Sequence of chain 1.B:
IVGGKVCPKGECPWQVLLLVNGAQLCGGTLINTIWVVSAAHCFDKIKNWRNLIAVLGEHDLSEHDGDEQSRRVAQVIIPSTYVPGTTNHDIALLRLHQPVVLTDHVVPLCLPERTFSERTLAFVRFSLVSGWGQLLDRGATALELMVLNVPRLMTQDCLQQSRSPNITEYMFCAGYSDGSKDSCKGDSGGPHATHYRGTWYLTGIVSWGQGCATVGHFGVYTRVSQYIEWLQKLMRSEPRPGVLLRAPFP

A protein and the small-molecule ligand that binds it are described below.
Small molecule (SMILES): CS(=O)(=O)N(CC(N)=O)c1cccc(CC(=O)Nc2ccc3nc(N)[nH]c3c2)c1

Binding-site contacts:
Ligand atom O14 contacts residue GLY85 of chain 1.B at 3.0 Å (h-bond).
Ligand atom O13 contacts residue GLY85 of chain 1.B at 2.9 Å (h-bond).
Ligand atom C28 contacts residue HIS41 of chain 1.B at 3.5 Å.
Ligand atom C12 contacts residue GLY213 of chain 1.B at 3.5 Å.
Ligand atom N20 contacts residue GLY215 of chain 1.B at 3.7 Å.
Ligand atom O19 contacts residue HIS41 of chain 1.B at 3.2 Å (h-bond).
Ligand atom N3 contacts residue GLY213 of chain 1.B at 3.3 Å.
Ligand atom C22 contacts residue VAL210 of chain 1.B at 3.6 Å (hydrophobic).
Ligand atom C6 contacts residue TRP212 of chain 1.B at 3.6 Å (hydrophobic).
Ligand atom C8 contacts residue TRP212 of chain 1.B at 3.8 Å (hydrophobic).
Ligand atom C4 contacts residue GLY215 of chain 1.B at 3.5 Å.
Ligand atom N3 contacts residue GLY215 of chain 1.B at 2.6 Å (h-bond).
Ligand atom N5 contacts residue CYS188 of chain 1.B at 3.7 Å.
Ligand atom C10 contacts residue SO41 of chain 1.I at 3.8 Å.
Ligand atom C28 contacts residue SER211 of chain 1.B at 3.7 Å.
Ligand atom N5 contacts residue SER187 of chain 1.B at 3.0 Å (h-bond).
Ligand atom C23 contacts residue SO41 of chain 1.I at 3.1 Å.
Ligand atom C29 contacts residue SER211 of chain 1.B at 3.3 Å.
Ligand atom C8 contacts residue SER187 of chain 1.B at 3.8 Å.
Ligand atom C29 contacts residue HIS41 of chain 1.B at 3.6 Å.
Ligand atom C4 contacts residue ASP186 of chain 1.B at 3.4 Å.
Ligand atom C26 contacts residue SER192 of chain 1.B at 3.4 Å.
Ligand atom N25 contacts residue ASP44 of chain 1.B at 2.9 Å (salt-bridge).
Ligand atom C6 contacts residue GLY213 of chain 1.B at 3.4 Å.
Ligand atom C26 contacts residue SER211 of chain 1.B at 3.7 Å.
Ligand atom C4 contacts residue SER187 of chain 1.B at 3.1 Å.
Ligand atom O19 contacts residue ASP44 of chain 1.B at 3.2 Å (salt-bridge).
Ligand atom C29 contacts residue TRP212 of chain 1.B at 3.7 Å (hydrophobic).
Ligand atom C22 contacts residue CYS188 of chain 1.B at 3.7 Å (hydrophobic).
Ligand atom C26 contacts residue CYS188 of chain 1.B at 3.8 Å (hydrophobic).
Ligand atom S1 contacts residue GLY85 of chain 1.B at 3.4 Å (h-bond).
Ligand atom C11 contacts residue ASP44 of chain 1.B at 3.4 Å.
Ligand atom C6 contacts residue GLY215 of chain 1.B at 3.5 Å.
Ligand atom N20 contacts residue SER187 of chain 1.B at 3.2 Å (h-bond).
Ligand atom C27 contacts residue HIS41 of chain 1.B at 3.7 Å.
Ligand atom N20 contacts residue ASP186 of chain 1.B at 2.0 Å (salt-bridge).
Ligand atom O18 contacts residue TRP212 of chain 1.B at 3.6 Å.
Ligand atom N15 contacts residue SO41 of chain 1.I at 3.4 Å (h-bond).
Ligand atom O18 contacts residue GLY213 of chain 1.B at 3.6 Å.
Ligand atom N5 contacts residue ASP186 of chain 1.B at 3.8 Å.